Binding-site contacts:
Ligand atom C5 contacts residue ASN687 of chain 1.A at 3.7 Å.
Ligand atom C2 contacts residue ASN687 of chain 1.A at 2.5 Å.
Ligand atom O5 contacts residue ASN687 of chain 1.A at 2.4 Å (h-bond).
Ligand atom N2 contacts residue ASN687 of chain 1.A at 2.9 Å (h-bond).
Ligand atom C3 contacts residue ASN687 of chain 1.A at 3.8 Å.
Ligand atom C7 contacts residue ASN687 of chain 1.A at 3.2 Å.
Ligand atom O6 contacts residue ASN687 of chain 1.A at 4.3 Å.
Ligand atom C8 contacts residue ASN687 of chain 1.A at 4.4 Å.
Ligand atom C1 contacts residue ASN687 of chain 1.A at 1.4 Å.
Ligand atom O7 contacts residue LYS484 of chain 1.A at 4.2 Å.
Ligand atom O7 contacts residue ASN687 of chain 1.A at 3.2 Å (h-bond).
Ligand atom C4 contacts residue ASN687 of chain 1.A at 4.2 Å.

Sequence of chain 1.A:
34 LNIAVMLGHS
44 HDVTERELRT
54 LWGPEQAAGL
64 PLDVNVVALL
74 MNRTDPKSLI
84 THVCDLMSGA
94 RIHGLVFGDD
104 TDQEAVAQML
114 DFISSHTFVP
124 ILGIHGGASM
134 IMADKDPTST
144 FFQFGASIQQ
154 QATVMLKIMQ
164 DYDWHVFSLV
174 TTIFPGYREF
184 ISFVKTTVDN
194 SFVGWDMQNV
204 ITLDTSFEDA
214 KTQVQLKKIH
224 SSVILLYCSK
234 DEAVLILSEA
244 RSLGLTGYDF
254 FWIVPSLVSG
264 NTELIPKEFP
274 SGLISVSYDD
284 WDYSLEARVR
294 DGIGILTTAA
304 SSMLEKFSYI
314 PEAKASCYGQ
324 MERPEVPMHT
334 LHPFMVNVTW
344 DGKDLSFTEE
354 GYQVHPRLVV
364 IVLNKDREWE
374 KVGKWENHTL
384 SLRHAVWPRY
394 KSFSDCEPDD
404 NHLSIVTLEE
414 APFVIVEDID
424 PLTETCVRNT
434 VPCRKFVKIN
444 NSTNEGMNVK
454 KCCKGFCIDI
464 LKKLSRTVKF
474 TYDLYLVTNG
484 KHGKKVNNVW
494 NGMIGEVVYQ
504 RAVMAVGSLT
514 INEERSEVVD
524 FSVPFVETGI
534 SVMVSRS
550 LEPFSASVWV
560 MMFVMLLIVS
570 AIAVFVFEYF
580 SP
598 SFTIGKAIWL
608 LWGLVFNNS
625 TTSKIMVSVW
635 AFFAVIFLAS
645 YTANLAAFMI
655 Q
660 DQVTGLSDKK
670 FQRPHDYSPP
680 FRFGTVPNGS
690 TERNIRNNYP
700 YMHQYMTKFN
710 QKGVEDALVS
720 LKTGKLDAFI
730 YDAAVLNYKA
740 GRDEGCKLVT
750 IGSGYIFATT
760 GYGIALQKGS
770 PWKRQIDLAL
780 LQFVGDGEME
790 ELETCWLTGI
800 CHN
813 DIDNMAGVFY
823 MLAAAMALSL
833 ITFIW

The protein below binds the small molecule below.
Small molecule (SMILES): CC(=O)N[C@@H]1[C@@H](O)[C@H](O)[C@@H](CO)O[C@H]1O